Sequence of chain 1.A:
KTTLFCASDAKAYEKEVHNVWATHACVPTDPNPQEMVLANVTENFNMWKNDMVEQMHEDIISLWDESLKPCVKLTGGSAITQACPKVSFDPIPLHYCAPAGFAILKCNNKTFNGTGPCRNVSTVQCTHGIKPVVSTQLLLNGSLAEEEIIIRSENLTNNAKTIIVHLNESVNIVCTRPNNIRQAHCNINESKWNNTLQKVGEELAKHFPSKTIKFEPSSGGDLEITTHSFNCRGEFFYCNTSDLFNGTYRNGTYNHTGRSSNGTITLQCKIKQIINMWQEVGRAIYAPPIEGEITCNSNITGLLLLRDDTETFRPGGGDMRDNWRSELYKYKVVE

The protein below binds the small molecule below.
Small molecule (SMILES): CC(=O)N[C@@H]1[C@@H](O)[C@H](O)[C@@H](CO)O[C@H]1O

Binding-site contacts:
Ligand atom O4 contacts residue LYS212 of chain 1.A at 4.5 Å.
Ligand atom O6 contacts residue GLU153 of chain 1.A at 2.4 Å (salt-bridge).
Ligand atom C8 contacts residue GLU151 of chain 1.A at 4.0 Å.
Ligand atom C2 contacts residue GLU174 of chain 1.A at 4.0 Å.
Ligand atom C5 contacts residue GLU153 of chain 1.A at 3.7 Å.
Ligand atom C2 contacts residue GLU152 of chain 1.A at 4.5 Å.
Ligand atom C5 contacts residue LYS212 of chain 1.A at 3.5 Å.
Ligand atom C2 contacts residue ASN173 of chain 1.A at 3.2 Å.
Ligand atom O5 contacts residue GLU153 of chain 1.A at 2.6 Å (salt-bridge).
Ligand atom C6 contacts residue GLU153 of chain 1.A at 3.4 Å.
Ligand atom C1 contacts residue GLU153 of chain 1.A at 3.6 Å.
Ligand atom C7 contacts residue GLU152 of chain 1.A at 4.3 Å.
Ligand atom N2 contacts residue GLU174 of chain 1.A at 2.9 Å (salt-bridge).
Ligand atom C8 contacts residue ASN173 of chain 1.A at 3.1 Å.
Ligand atom O5 contacts residue ASN173 of chain 1.A at 3.8 Å.
Ligand atom C6 contacts residue LYS212 of chain 1.A at 3.9 Å.
Ligand atom C8 contacts residue GLU152 of chain 1.A at 3.3 Å.
Ligand atom C7 contacts residue GLU174 of chain 1.A at 3.4 Å.
Ligand atom O6 contacts residue LYS212 of chain 1.A at 3.4 Å.
Ligand atom O7 contacts residue GLU174 of chain 1.A at 3.1 Å (salt-bridge).
Ligand atom O5 contacts residue LYS212 of chain 1.A at 4.1 Å.
Ligand atom O7 contacts residue ASN173 of chain 1.A at 3.9 Å.
Ligand atom C1 contacts residue GLU174 of chain 1.A at 4.0 Å.
Ligand atom C2 contacts residue GLU153 of chain 1.A at 4.5 Å.
Ligand atom N2 contacts residue ASN173 of chain 1.A at 3.2 Å (h-bond).
Ligand atom C1 contacts residue ASN173 of chain 1.A at 3.1 Å.
Ligand atom C7 contacts residue ASN173 of chain 1.A at 3.2 Å.
Ligand atom C1 contacts residue LYS212 of chain 1.A at 4.4 Å.